Binding-site contacts:
Ligand atom N1 contacts residue VAL88 of chain 1.A at 3.5 Å.
Ligand atom C6 contacts residue GLU136 of chain 1.A at 3.5 Å.
Ligand atom O1 contacts residue SER206 of chain 1.A at 3.4 Å (h-bond).
Ligand atom O2 contacts residue LYS90 of chain 1.A at 3.0 Å (salt-bridge).
Ligand atom C7 contacts residue VAL51 of chain 1.A at 3.8 Å (hydrophobic).
Ligand atom C13 contacts residue VAL138 of chain 1.A at 3.6 Å (hydrophobic).
Ligand atom C14 contacts residue GLU139 of chain 1.A at 3.5 Å.
Ligand atom N3 contacts residue GLY141 of chain 1.A at 3.6 Å.
Ligand atom O3 contacts residue ASN187 of chain 1.A at 3.7 Å.
Ligand atom C14 contacts residue GLY141 of chain 1.A at 3.6 Å.
Ligand atom N1 contacts residue VAL138 of chain 1.A at 3.4 Å (h-bond).
Ligand atom O1 contacts residue LYS90 of chain 1.A at 2.8 Å (salt-bridge).
Ligand atom N5 contacts residue GLU136 of chain 1.A at 2.9 Å (salt-bridge).
Ligand atom C3 contacts residue LEU189 of chain 1.A at 3.7 Å (hydrophobic).
Ligand atom C6 contacts residue LYS90 of chain 1.A at 3.6 Å.
Ligand atom N3 contacts residue VAL138 of chain 1.A at 2.8 Å (h-bond).
Ligand atom N5 contacts residue LEU189 of chain 1.A at 3.7 Å.
Ligand atom N5 contacts residue THR135 of chain 1.A at 3.6 Å (h-bond).
Ligand atom C18 contacts residue SER206 of chain 1.A at 3.8 Å.
Ligand atom C5 contacts residue LYS90 of chain 1.A at 3.7 Å.
Ligand atom C5 contacts residue LEU189 of chain 1.A at 3.5 Å (hydrophobic).
Ligand atom C1 contacts residue VAL88 of chain 1.A at 3.7 Å (hydrophobic).
Ligand atom C18 contacts residue ASN187 of chain 1.A at 3.6 Å.
Ligand atom O2 contacts residue VAL51 of chain 1.A at 3.8 Å.
Ligand atom C2 contacts residue VAL138 of chain 1.A at 3.5 Å (hydrophobic).
Ligand atom N2 contacts residue VAL88 of chain 1.A at 3.6 Å.
Ligand atom C18 contacts residue ARG186 of chain 1.A at 3.5 Å.
Ligand atom N6 contacts residue GLY141 of chain 1.A at 3.7 Å.
Ligand atom C9 contacts residue LEU43 of chain 1.A at 3.6 Å (hydrophobic).
Ligand atom C1 contacts residue LEU189 of chain 1.A at 3.8 Å (hydrophobic).
Ligand atom N1 contacts residue GLU136 of chain 1.A at 3.4 Å (salt-bridge).
Ligand atom C14 contacts residue VAL138 of chain 1.A at 3.6 Å (hydrophobic).
Ligand atom N2 contacts residue VAL138 of chain 1.A at 2.9 Å (h-bond).
Ligand atom C4 contacts residue LEU189 of chain 1.A at 3.5 Å (hydrophobic).
Ligand atom C13 contacts residue GLY141 of chain 1.A at 3.4 Å.
Ligand atom C6 contacts residue ALA119 of chain 1.A at 3.7 Å (hydrophobic).
Ligand atom C6 contacts residue SER206 of chain 1.A at 3.8 Å.
Ligand atom C6 contacts residue THR135 of chain 1.A at 3.4 Å.
Ligand atom N2 contacts residue TYR137 of chain 1.A at 3.8 Å.
Ligand atom C14 contacts residue TYR137 of chain 1.A at 3.4 Å (hydrophobic).

Sequence of chain 1.A:
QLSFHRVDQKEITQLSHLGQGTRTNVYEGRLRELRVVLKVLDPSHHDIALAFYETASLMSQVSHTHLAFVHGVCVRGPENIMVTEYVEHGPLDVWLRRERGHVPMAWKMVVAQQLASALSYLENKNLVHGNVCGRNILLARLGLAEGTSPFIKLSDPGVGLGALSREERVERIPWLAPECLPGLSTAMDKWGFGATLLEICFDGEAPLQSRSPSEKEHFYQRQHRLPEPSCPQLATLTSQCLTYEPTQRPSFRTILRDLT

This protein binds this small molecule.
Small molecule (SMILES): CNC(=O)c1nnc(Nc2ccccn2)cc1Nc1ccccc1S(C)(=O)=O